A small-molecule ligand and the protein it binds are described below.
Small molecule (SMILES): CC(=O)N[C@@H]1[C@@H](O)[C@H](O)[C@@H](CO)O[C@H]1O

Sequence of chain 1.C:
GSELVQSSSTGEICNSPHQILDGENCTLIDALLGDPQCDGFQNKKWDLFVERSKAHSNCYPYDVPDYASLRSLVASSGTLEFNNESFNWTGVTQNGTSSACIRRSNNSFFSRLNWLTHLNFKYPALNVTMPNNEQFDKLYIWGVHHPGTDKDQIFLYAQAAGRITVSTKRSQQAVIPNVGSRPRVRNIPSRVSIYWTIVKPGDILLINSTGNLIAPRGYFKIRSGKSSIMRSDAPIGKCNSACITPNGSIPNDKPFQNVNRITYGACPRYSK

Binding-site contacts:
Ligand atom C3 contacts residue ASN211 of chain 1.C at 3.4 Å.
Ligand atom C8 contacts residue ASN130 of chain 1.C at 3.6 Å.
Ligand atom C5 contacts residue ASN211 of chain 1.C at 3.4 Å.
Ligand atom N2 contacts residue ASN130 of chain 1.C at 3.3 Å (h-bond).
Ligand atom C1 contacts residue ASN211 of chain 1.C at 1.4 Å.
Ligand atom C4 contacts residue ASN211 of chain 1.C at 3.8 Å.
Ligand atom O7 contacts residue ASN211 of chain 1.C at 3.2 Å (h-bond).
Ligand atom O3 contacts residue ASN211 of chain 1.C at 4.3 Å.
Ligand atom C7 contacts residue ASN130 of chain 1.C at 3.9 Å.
Ligand atom O5 contacts residue ASN211 of chain 1.C at 2.3 Å (h-bond).
Ligand atom C8 contacts residue ASN211 of chain 1.C at 4.3 Å.
Ligand atom C7 contacts residue ASN211 of chain 1.C at 3.1 Å.
Ligand atom C2 contacts residue ASN211 of chain 1.C at 2.0 Å.
Ligand atom C2 contacts residue ASN130 of chain 1.C at 4.5 Å.
Ligand atom N2 contacts residue ASN211 of chain 1.C at 2.5 Å (h-bond).